Binding-site contacts:
Ligand atom C4 contacts residue PHE913 of chain 1.A at 3.4 Å (hydrophobic).
Ligand atom N3 contacts residue PHE1008 of chain 1.A at 3.8 Å.
Ligand atom C11 contacts residue SER875 of chain 1.A at 3.6 Å.
Ligand atom C11 contacts residue VAL1010 of chain 1.A at 3.5 Å (hydrophobic).
Ligand atom C4 contacts residue GLU801 of chain 1.A at 3.7 Å.
Ligand atom C15 contacts residue LEU647 of chain 1.A at 3.9 Å (hydrophobic).
Ligand atom C2 contacts residue GLU801 of chain 1.A at 3.6 Å.
Ligand atom C19 contacts residue GLU801 of chain 1.A at 3.6 Å.
Ligand atom N13 contacts residue ASN767 of chain 1.A at 3.0 Å (h-bond).
Ligand atom S1 contacts residue THR1009 of chain 1.A at 3.8 Å.
Ligand atom C19 contacts residue ALA1078 of chain 1.A at 3.7 Å (hydrophobic).
Ligand atom C7 contacts residue LEU1013 of chain 1.A at 3.6 Å (hydrophobic).
Ligand atom O14 contacts residue LEU647 of chain 1.A at 3.4 Å.
Ligand atom C6 contacts residue LEU1013 of chain 1.A at 3.6 Å (hydrophobic).
Ligand atom C7 contacts residue LEU872 of chain 1.A at 3.6 Å (hydrophobic).
Ligand atom C4 contacts residue PHE1008 of chain 1.A at 3.7 Å (hydrophobic).
Ligand atom O22 contacts residue THR1009 of chain 1.A at 2.8 Å (h-bond).
Ligand atom C6 contacts residue LEU872 of chain 1.A at 3.6 Å (hydrophobic).
Ligand atom C9 contacts residue LEU647 of chain 1.A at 3.7 Å (hydrophobic).
Ligand atom C5 contacts residue PHE1008 of chain 1.A at 3.7 Å (hydrophobic).
Ligand atom N13 contacts residue LEU647 of chain 1.A at 3.8 Å.
Ligand atom C10 contacts residue VAL1010 of chain 1.A at 3.8 Å (hydrophobic).
Ligand atom N3 contacts residue GLU801 of chain 1.A at 2.8 Å (salt-bridge).
Ligand atom C19 contacts residue MOS1 of chain 1.F at 3.5 Å.
Ligand atom O21 contacts residue ARG879 of chain 1.A at 2.8 Å (salt-bridge).
Ligand atom C20 contacts residue ARG879 of chain 1.A at 3.4 Å.
Ligand atom C5 contacts residue PHE913 of chain 1.A at 3.3 Å (hydrophobic).
Ligand atom C2 contacts residue PHE1008 of chain 1.A at 3.9 Å (hydrophobic).
Ligand atom O22 contacts residue ARG879 of chain 1.A at 3.1 Å (salt-bridge).
Ligand atom C20 contacts residue THR1009 of chain 1.A at 3.8 Å.
Ligand atom N13 contacts residue LYS770 of chain 1.A at 3.6 Å.
Ligand atom C19 contacts residue PHE913 of chain 1.A at 3.7 Å (hydrophobic).
Ligand atom C20 contacts residue PHE913 of chain 1.A at 3.5 Å (hydrophobic).
Ligand atom N3 contacts residue PHE913 of chain 1.A at 3.7 Å.
Ligand atom O21 contacts residue ALA1078 of chain 1.A at 3.8 Å.
Ligand atom C19 contacts residue ALA1077 of chain 1.A at 3.8 Å (hydrophobic).
Ligand atom O21 contacts residue PHE913 of chain 1.A at 3.4 Å.
Ligand atom C8 contacts residue LEU872 of chain 1.A at 3.7 Å (hydrophobic).
Ligand atom C7 contacts residue GLU801 of chain 1.A at 3.2 Å.
Ligand atom O22 contacts residue PHE1008 of chain 1.A at 3.6 Å.

This small molecule binds to this protein.
Small molecule (SMILES): Cc1nc(-c2ccc(OCC(C)C)c(C#N)c2)sc1C(=O)O

Sequence of chain 1.A:
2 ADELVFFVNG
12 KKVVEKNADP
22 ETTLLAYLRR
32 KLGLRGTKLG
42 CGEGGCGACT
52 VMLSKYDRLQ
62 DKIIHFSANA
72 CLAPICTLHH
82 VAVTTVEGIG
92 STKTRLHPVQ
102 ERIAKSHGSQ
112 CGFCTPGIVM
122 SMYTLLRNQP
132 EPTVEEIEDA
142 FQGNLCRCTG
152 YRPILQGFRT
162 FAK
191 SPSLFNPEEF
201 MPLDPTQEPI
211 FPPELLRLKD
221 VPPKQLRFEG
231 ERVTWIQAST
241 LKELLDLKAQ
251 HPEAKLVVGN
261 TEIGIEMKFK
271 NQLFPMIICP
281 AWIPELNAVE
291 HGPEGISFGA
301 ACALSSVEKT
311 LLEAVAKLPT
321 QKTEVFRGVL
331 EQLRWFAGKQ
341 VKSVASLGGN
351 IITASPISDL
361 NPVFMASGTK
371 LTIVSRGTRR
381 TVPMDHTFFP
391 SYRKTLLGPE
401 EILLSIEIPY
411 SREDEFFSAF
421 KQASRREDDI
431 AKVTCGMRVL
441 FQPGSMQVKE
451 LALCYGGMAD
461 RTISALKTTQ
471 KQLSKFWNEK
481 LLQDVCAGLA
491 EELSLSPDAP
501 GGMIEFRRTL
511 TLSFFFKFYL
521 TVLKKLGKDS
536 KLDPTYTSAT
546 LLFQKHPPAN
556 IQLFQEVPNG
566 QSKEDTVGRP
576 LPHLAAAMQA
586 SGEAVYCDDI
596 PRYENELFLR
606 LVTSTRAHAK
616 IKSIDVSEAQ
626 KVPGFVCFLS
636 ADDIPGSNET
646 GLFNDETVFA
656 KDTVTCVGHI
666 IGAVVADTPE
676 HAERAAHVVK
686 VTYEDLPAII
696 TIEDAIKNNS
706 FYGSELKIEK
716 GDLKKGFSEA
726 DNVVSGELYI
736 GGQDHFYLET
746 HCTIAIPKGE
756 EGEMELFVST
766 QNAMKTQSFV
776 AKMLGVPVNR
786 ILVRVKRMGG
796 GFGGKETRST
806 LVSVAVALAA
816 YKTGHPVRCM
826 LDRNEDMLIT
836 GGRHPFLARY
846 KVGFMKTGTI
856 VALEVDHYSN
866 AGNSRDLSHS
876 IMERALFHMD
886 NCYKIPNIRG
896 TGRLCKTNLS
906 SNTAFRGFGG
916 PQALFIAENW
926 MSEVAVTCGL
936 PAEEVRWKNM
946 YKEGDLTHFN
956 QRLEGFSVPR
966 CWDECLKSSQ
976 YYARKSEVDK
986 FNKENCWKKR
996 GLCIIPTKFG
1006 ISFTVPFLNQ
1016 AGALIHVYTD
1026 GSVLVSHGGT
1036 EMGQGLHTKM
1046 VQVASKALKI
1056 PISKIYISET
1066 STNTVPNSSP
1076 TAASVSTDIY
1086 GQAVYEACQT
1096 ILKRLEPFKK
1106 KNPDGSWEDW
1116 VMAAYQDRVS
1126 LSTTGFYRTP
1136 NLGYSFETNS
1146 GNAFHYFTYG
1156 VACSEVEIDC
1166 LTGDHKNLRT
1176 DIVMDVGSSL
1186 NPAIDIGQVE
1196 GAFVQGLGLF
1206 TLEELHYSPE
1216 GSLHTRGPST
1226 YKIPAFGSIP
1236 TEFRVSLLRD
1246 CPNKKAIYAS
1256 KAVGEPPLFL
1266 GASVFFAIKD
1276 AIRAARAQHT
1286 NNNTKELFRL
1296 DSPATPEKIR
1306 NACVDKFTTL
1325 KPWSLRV